Sequence of chain 1.A:
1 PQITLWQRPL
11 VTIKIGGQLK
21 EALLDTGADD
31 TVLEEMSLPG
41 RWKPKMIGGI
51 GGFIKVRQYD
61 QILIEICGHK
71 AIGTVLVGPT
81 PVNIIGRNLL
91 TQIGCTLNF

Binding-site contacts:
Ligand atom C14 contacts residue ILE84 of chain 1.A at 3.4 Å (hydrophobic).
Ligand atom C37 contacts residue GLY27 of chain 1.A at 3.5 Å.
Ligand atom C4 contacts residue GLY48 of chain 1.B at 3.4 Å.
Ligand atom C32 contacts residue ILE84 of chain 1.B at 3.7 Å (hydrophobic).
Ligand atom C29 contacts residue GLY27 of chain 1.A at 3.7 Å.
Ligand atom C17 contacts residue ASP25 of chain 1.A at 3.6 Å.
Ligand atom C36 contacts residue VAL82 of chain 1.B at 3.3 Å (hydrophobic).
Ligand atom C12 contacts residue GLY27 of chain 1.B at 3.3 Å.
Ligand atom N20 contacts residue GLY27 of chain 1.A at 3.3 Å (h-bond).
Ligand atom O18 contacts residue GLY27 of chain 1.A at 3.5 Å.
Ligand atom O26 contacts residue ASP29 of chain 1.A at 3.2 Å (salt-bridge).
Ligand atom O10 contacts residue ILE50 of chain 1.A at 3.4 Å.
Ligand atom C37 contacts residue VAL82 of chain 1.B at 3.5 Å (hydrophobic).
Ligand atom C17 contacts residue ASP25 of chain 1.B at 3.3 Å.
Ligand atom C34 contacts residue PRO81 of chain 1.B at 3.4 Å (hydrophobic).
Ligand atom O9 contacts residue ILE84 of chain 1.B at 3.4 Å.
Ligand atom C14 contacts residue ASP25 of chain 1.A at 3.3 Å.
Ligand atom C15 contacts residue ILE50 of chain 1.B at 3.5 Å (hydrophobic).
Ligand atom C27 contacts residue ASP29 of chain 1.A at 3.6 Å.
Ligand atom O23 contacts residue ALA28 of chain 1.A at 3.6 Å.
Ligand atom C7 contacts residue ALA28 of chain 1.B at 3.4 Å (hydrophobic).
Ligand atom O26 contacts residue ASP30 of chain 1.A at 3.3 Å (salt-bridge).
Ligand atom O18 contacts residue ASP25 of chain 1.A at 2.9 Å (salt-bridge).
Ligand atom O18 contacts residue ASP25 of chain 1.B at 2.5 Å (salt-bridge).
Ligand atom C35 contacts residue VAL82 of chain 1.B at 3.5 Å (hydrophobic).
Ligand atom C16 contacts residue ASP25 of chain 1.B at 3.2 Å.
Ligand atom C30 contacts residue GLY48 of chain 1.A at 3.1 Å.
Ligand atom O26 contacts residue ALA28 of chain 1.A at 3.7 Å.
Ligand atom O28 contacts residue ASP29 of chain 1.A at 2.9 Å (salt-bridge).
Ligand atom N1 contacts residue ASP30 of chain 1.B at 3.3 Å (salt-bridge).
Ligand atom O10 contacts residue GLY49 of chain 1.B at 3.0 Å.
Ligand atom C6 contacts residue ILE50 of chain 1.A at 3.7 Å (hydrophobic).
Ligand atom O9 contacts residue ILE50 of chain 1.A at 3.3 Å.
Ligand atom C35 contacts residue PRO81 of chain 1.B at 3.6 Å (hydrophobic).
Ligand atom C7 contacts residue ASP30 of chain 1.B at 3.3 Å.
Ligand atom C6 contacts residue ALA28 of chain 1.B at 3.5 Å (hydrophobic).
Ligand atom C15 contacts residue GLY49 of chain 1.B at 3.8 Å.
Ligand atom C32 contacts residue ASP25 of chain 1.B at 3.3 Å.
Ligand atom C31 contacts residue GLY48 of chain 1.A at 3.3 Å.
Ligand atom C34 contacts residue GLY49 of chain 1.A at 3.4 Å.

This small molecule binds to this protein.
Small molecule (SMILES): CC(C)CN(C[C@@H](O)[C@H](Cc1ccccc1)NC(=O)O[C@H]1CO[C@H]2OCC[C@H]21)S(=O)(=O)c1ccc(N)cc1

Sequence of chain 1.B:
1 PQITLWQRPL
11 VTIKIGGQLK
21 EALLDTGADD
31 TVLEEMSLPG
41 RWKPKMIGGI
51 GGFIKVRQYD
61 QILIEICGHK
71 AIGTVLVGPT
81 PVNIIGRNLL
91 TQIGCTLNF